Sequence of chain 1.D:
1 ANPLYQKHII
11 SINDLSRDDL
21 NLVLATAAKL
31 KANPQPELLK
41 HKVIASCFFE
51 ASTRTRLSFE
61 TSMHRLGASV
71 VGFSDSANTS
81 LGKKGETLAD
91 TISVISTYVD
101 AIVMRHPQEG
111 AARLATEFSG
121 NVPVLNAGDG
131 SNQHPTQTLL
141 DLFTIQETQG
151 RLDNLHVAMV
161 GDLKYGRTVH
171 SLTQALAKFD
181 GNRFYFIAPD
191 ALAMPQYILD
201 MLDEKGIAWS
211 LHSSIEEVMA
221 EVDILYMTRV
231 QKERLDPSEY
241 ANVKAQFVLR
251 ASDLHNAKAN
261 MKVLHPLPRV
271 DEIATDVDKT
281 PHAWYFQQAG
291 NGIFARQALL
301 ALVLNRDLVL

The protein below binds the small molecule below.
Small molecule (SMILES): O=C(O)C[C@H](NC(=O)CP(=O)(O)O)C(=O)O

Sequence of chain 1.F:
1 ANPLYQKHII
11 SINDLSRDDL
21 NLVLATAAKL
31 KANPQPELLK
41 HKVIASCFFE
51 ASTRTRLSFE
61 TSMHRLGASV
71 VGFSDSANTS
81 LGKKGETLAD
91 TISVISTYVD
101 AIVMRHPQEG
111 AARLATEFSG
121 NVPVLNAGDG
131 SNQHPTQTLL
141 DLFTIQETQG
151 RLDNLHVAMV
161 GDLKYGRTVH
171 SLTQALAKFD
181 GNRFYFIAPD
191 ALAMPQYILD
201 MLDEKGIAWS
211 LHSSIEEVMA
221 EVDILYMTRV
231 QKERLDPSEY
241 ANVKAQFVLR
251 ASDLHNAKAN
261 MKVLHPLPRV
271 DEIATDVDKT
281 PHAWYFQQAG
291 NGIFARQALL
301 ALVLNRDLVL

Binding-site contacts:
Ligand atom C5 contacts residue PRO268 of chain 1.D at 3.7 Å (hydrophobic).
Ligand atom C1P contacts residue ARG54 of chain 1.D at 3.5 Å.
Ligand atom O5 contacts residue PRO268 of chain 1.D at 3.5 Å.
Ligand atom O4 contacts residue ARG229 of chain 1.D at 2.8 Å (salt-bridge).
Ligand atom C5 contacts residue GLN231 of chain 1.D at 3.5 Å.
Ligand atom O3P contacts residue SER52 of chain 1.D at 2.7 Å (h-bond).
Ligand atom C3 contacts residue PRO266 of chain 1.D at 3.6 Å (hydrophobic).
Ligand atom O2P contacts residue THR53 of chain 1.D at 3.1 Å (h-bond).
Ligand atom O3P contacts residue ARG54 of chain 1.D at 3.7 Å.
Ligand atom O2P contacts residue SER80 of chain 1.F at 3.2 Å (h-bond).
Ligand atom N2 contacts residue PRO268 of chain 1.D at 3.6 Å.
Ligand atom O3P contacts residue ARG105 of chain 1.D at 3.0 Å (salt-bridge).
Ligand atom C2 contacts residue THR168 of chain 1.D at 3.6 Å.
Ligand atom O3 contacts residue THR168 of chain 1.D at 3.6 Å.
Ligand atom O1 contacts residue THR55 of chain 1.D at 2.9 Å (h-bond).
Ligand atom C1P contacts residue THR55 of chain 1.D at 3.8 Å.
Ligand atom C1 contacts residue ARG105 of chain 1.D at 3.8 Å.
Ligand atom O3P contacts residue THR53 of chain 1.D at 3.7 Å.
Ligand atom O1 contacts residue ARG105 of chain 1.D at 2.9 Å (salt-bridge).
Ligand atom O1 contacts residue HIS134 of chain 1.D at 2.7 Å (h-bond).
Ligand atom O3 contacts residue ARG167 of chain 1.D at 3.0 Å (salt-bridge).
Ligand atom P contacts residue ARG105 of chain 1.D at 3.6 Å.
Ligand atom C4 contacts residue HIS134 of chain 1.D at 3.5 Å.
Ligand atom O1 contacts residue GLN137 of chain 1.D at 3.5 Å (h-bond).
Ligand atom P contacts residue ARG54 of chain 1.D at 3.7 Å.
Ligand atom O5 contacts residue LYS84 of chain 1.F at 3.0 Å (salt-bridge).
Ligand atom C1 contacts residue THR55 of chain 1.D at 3.8 Å.
Ligand atom O3 contacts residue HIS134 of chain 1.D at 3.6 Å.
Ligand atom O1P contacts residue LYS84 of chain 1.F at 3.0 Å (salt-bridge).
Ligand atom O1P contacts residue SER80 of chain 1.F at 3.3 Å (h-bond).
Ligand atom O1P contacts residue ARG105 of chain 1.D at 3.0 Å (salt-bridge).
Ligand atom O3P contacts residue THR55 of chain 1.D at 2.8 Å (h-bond).
Ligand atom O2P contacts residue ARG54 of chain 1.D at 2.7 Å (salt-bridge).
Ligand atom O4 contacts residue GLN231 of chain 1.D at 2.7 Å (h-bond).
Ligand atom C4 contacts residue ARG167 of chain 1.D at 3.7 Å.
Ligand atom O5 contacts residue ARG229 of chain 1.D at 2.7 Å (salt-bridge).
Ligand atom O2 contacts residue ARG167 of chain 1.D at 3.0 Å (salt-bridge).
Ligand atom O2 contacts residue HIS134 of chain 1.D at 3.7 Å.
Ligand atom O2 contacts residue ARG105 of chain 1.D at 3.2 Å (salt-bridge).
Ligand atom C5 contacts residue ARG229 of chain 1.D at 3.1 Å.